Binding-site contacts:
Ligand atom N2 contacts residue THR207 of chain 1.U at 4.4 Å.
Ligand atom C7 contacts residue ILE203 of chain 1.U at 3.9 Å (hydrophobic).
Ligand atom N2 contacts residue ILE203 of chain 1.U at 3.5 Å (h-bond).
Ligand atom C2 contacts residue ASN206 of chain 1.U at 2.5 Å.
Ligand atom C4 contacts residue ASN206 of chain 1.U at 4.2 Å.
Ligand atom C3 contacts residue ASN206 of chain 1.U at 3.8 Å.
Ligand atom C8 contacts residue ASN206 of chain 1.U at 3.8 Å.
Ligand atom C7 contacts residue THR207 of chain 1.U at 3.3 Å.
Ligand atom O5 contacts residue ASN206 of chain 1.U at 2.4 Å (h-bond).
Ligand atom C7 contacts residue ASN206 of chain 1.U at 3.6 Å.
Ligand atom C1 contacts residue ASN206 of chain 1.U at 1.5 Å.
Ligand atom O7 contacts residue ASN206 of chain 1.U at 4.1 Å.
Ligand atom C8 contacts residue SER204 of chain 1.U at 3.7 Å.
Ligand atom C5 contacts residue ASN206 of chain 1.U at 3.7 Å.
Ligand atom N2 contacts residue ASN206 of chain 1.U at 2.8 Å (h-bond).
Ligand atom C8 contacts residue THR207 of chain 1.U at 3.0 Å.
Ligand atom O7 contacts residue THR207 of chain 1.U at 3.1 Å (h-bond).
Ligand atom C8 contacts residue ILE203 of chain 1.U at 3.3 Å (hydrophobic).

Sequence of chain 1.U:
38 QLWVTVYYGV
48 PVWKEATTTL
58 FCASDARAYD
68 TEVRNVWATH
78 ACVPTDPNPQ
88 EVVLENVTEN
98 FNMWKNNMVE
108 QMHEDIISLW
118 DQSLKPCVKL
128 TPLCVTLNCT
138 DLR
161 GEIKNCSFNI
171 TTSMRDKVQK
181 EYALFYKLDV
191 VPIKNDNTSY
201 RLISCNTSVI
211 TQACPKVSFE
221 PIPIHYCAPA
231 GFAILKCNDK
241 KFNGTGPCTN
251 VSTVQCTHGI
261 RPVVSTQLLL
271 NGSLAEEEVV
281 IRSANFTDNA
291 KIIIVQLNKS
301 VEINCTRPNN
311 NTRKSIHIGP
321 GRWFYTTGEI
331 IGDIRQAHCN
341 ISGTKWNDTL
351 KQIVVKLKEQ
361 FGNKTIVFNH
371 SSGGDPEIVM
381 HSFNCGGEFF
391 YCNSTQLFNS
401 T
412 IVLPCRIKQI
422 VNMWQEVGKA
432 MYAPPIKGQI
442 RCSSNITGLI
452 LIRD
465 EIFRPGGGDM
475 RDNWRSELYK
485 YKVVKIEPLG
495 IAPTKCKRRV

The protein below binds the small molecule below.
Small molecule (SMILES): CC(=O)N[C@H]1[C@H](O[C@H]2[C@H](O)[C@@H](NC(C)=O)CO[C@@H]2CO)O[C@H](CO)[C@@H](O)[C@@H]1O